Binding-site contacts:
Ligand atom O16 contacts residue LEU229 of chain 1.A at 4.3 Å.
Ligand atom C19 contacts residue VAL230 of chain 1.A at 4.3 Å (hydrophobic).
Ligand atom C22 contacts residue VAL230 of chain 1.A at 3.7 Å (hydrophobic).
Ligand atom C40 contacts residue LEU214 of chain 1.A at 4.0 Å (hydrophobic).
Ligand atom C6 contacts residue LEU214 of chain 1.A at 3.6 Å (hydrophobic).
Ligand atom C43 contacts residue PHE158 of chain 1.A at 4.4 Å (hydrophobic).
Ligand atom C37 contacts residue PHE331 of chain 1.A at 4.4 Å (hydrophobic).
Ligand atom C18 contacts residue PHE226 of chain 1.A at 4.4 Å (hydrophobic).
Ligand atom C22 contacts residue PHE331 of chain 1.A at 4.2 Å (hydrophobic).
Ligand atom C18 contacts residue VAL230 of chain 1.A at 3.9 Å (hydrophobic).
Ligand atom C18 contacts residue LEU214 of chain 1.A at 4.2 Å (hydrophobic).
Ligand atom C40 contacts residue PHE331 of chain 1.A at 3.8 Å (hydrophobic).
Ligand atom C6 contacts residue PHE226 of chain 1.A at 4.3 Å (hydrophobic).
Ligand atom C43 contacts residue LEU214 of chain 1.A at 3.9 Å (hydrophobic).
Ligand atom O16 contacts residue PHE158 of chain 1.A at 3.9 Å.
Ligand atom C43 contacts residue PHE162 of chain 1.A at 4.3 Å (hydrophobic).
Ligand atom C34 contacts residue PHE331 of chain 1.A at 4.0 Å (hydrophobic).
Ligand atom C6 contacts residue PHE158 of chain 1.A at 4.2 Å (hydrophobic).
Ligand atom O16 contacts residue LEU214 of chain 1.A at 3.6 Å.
Ligand atom C6 contacts residue LEU229 of chain 1.A at 3.5 Å (hydrophobic).
Ligand atom C25 contacts residue PHE233 of chain 1.A at 3.4 Å (hydrophobic).
Ligand atom C28 contacts residue PHE233 of chain 1.A at 3.6 Å (hydrophobic).

The protein below binds the small molecule below.
Small molecule (SMILES): CCCCCCCCCCO[C@@H]1O[C@H](CO)[C@@H](O[C@H]2O[C@H](CO)[C@@H](O)[C@H](O)[C@H]2O)[C@H](O)[C@H]1O

Sequence of chain 1.A:
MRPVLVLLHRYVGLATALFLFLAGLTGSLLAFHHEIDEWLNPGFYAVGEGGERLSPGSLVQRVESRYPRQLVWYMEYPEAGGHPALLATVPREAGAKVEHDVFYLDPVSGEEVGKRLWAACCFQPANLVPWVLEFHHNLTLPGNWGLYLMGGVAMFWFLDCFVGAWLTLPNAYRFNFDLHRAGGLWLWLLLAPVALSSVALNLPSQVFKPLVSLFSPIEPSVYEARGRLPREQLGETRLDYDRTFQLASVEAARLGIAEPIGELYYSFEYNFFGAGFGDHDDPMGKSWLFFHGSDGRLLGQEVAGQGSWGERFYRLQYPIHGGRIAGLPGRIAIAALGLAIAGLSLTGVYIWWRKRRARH